Binding-site contacts:
Ligand atom C1 contacts residue GLN893 of chain 1.A at 4.3 Å.
Ligand atom C1 contacts residue ASN1072 of chain 1.C at 1.4 Å.
Ligand atom O4 contacts residue ALA704 of chain 1.C at 4.0 Å.
Ligand atom O5 contacts residue ASN1072 of chain 1.C at 2.3 Å (h-bond).
Ligand atom C4 contacts residue ALA704 of chain 1.C at 4.4 Å (hydrophobic).
Ligand atom C5 contacts residue ASN1072 of chain 1.C at 3.7 Å.
Ligand atom C3 contacts residue ASN1072 of chain 1.C at 3.8 Å.
Ligand atom C5 contacts residue ALA704 of chain 1.C at 4.5 Å (hydrophobic).
Ligand atom C8 contacts residue ASN1072 of chain 1.C at 4.0 Å.
Ligand atom O7 contacts residue ASN1072 of chain 1.C at 3.3 Å (h-bond).
Ligand atom C3 contacts residue ALA704 of chain 1.C at 3.9 Å (hydrophobic).
Ligand atom N2 contacts residue ASN1072 of chain 1.C at 3.0 Å (h-bond).
Ligand atom C7 contacts residue ASN1072 of chain 1.C at 3.4 Å.
Ligand atom C4 contacts residue ASN1072 of chain 1.C at 4.2 Å.
Ligand atom C2 contacts residue ASN1072 of chain 1.C at 2.5 Å.
Ligand atom C8 contacts residue GLU1070 of chain 1.C at 4.3 Å.

Sequence of chain 1.C:
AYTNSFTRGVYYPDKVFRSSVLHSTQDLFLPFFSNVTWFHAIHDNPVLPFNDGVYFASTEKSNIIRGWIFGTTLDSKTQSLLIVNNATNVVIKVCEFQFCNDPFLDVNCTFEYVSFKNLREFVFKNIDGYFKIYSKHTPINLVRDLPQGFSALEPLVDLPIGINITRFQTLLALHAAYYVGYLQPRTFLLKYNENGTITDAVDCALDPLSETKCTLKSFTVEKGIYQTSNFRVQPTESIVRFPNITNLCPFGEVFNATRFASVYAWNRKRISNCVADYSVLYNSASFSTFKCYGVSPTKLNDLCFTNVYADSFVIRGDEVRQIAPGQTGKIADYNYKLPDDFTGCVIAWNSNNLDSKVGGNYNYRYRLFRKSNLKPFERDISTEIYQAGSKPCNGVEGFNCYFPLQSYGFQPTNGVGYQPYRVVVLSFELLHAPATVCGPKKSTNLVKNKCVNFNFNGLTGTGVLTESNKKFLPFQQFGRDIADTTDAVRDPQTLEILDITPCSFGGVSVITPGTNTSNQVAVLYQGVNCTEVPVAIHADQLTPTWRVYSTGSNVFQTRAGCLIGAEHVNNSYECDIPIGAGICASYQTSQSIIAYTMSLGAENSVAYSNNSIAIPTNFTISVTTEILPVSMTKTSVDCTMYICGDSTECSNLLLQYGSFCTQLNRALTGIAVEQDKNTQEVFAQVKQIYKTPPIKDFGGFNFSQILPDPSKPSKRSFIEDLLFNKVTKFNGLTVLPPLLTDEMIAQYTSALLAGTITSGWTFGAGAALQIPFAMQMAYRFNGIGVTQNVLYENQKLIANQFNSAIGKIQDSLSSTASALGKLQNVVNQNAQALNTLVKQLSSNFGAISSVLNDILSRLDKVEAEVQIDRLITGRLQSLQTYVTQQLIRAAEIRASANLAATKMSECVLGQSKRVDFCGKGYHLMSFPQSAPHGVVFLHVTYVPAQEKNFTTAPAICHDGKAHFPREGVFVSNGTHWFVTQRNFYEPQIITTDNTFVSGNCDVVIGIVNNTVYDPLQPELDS

The small molecule below binds the protein below.
Small molecule (SMILES): CC(=O)N[C@@H]1[C@@H](O)[C@H](O)[C@@H](CO)O[C@H]1O

Sequence of chain 1.A:
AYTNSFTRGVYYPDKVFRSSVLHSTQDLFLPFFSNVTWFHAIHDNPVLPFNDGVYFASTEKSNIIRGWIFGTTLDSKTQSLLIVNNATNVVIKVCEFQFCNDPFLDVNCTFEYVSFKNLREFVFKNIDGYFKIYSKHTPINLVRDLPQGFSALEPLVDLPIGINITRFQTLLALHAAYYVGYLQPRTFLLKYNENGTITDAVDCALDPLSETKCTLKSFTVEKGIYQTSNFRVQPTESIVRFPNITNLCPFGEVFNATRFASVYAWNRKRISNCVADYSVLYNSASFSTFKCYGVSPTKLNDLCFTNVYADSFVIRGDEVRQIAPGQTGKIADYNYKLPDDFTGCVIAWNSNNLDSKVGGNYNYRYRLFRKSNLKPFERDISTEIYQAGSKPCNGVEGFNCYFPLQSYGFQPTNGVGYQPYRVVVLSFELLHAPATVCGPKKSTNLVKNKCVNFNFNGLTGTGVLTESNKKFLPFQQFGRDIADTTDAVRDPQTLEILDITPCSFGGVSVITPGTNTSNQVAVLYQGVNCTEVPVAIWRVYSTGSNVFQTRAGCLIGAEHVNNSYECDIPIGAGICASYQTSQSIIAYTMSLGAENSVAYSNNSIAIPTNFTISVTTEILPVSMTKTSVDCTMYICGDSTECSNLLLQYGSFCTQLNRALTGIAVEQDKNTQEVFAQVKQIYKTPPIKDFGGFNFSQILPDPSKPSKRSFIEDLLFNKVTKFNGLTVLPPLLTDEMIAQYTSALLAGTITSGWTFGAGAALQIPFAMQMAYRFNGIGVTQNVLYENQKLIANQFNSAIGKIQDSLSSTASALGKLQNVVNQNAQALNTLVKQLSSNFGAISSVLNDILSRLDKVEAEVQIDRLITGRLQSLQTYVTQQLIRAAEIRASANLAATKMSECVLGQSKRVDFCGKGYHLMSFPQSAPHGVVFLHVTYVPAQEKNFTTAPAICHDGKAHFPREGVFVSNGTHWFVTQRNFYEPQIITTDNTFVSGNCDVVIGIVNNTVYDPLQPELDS